Sequence of chain 1.A:
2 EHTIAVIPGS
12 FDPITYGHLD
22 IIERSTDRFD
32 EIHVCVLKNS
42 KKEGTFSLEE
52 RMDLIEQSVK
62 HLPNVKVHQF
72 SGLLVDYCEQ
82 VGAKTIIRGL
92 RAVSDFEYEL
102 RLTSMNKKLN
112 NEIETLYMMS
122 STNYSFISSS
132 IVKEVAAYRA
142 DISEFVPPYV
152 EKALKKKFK

Sequence of chain 1.B:
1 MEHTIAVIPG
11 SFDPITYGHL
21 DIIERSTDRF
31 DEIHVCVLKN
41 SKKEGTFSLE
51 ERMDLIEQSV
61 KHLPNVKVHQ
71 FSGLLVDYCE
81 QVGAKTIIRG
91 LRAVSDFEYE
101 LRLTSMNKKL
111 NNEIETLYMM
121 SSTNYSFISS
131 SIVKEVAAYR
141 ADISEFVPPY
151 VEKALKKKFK

The small molecule below binds the protein below.
Small molecule (SMILES): CCc1cc(Sc2ncc(C(=O)O)[nH]2)nc([C@H]2CCCC[C@@H]2C(=O)NCc2ccc(Cl)c(Cl)c2)n1

Binding-site contacts:
Ligand atom N35 contacts residue ARG89 of chain 1.A at 3.1 Å (salt-bridge).
Ligand atom C34 contacts residue TYR99 of chain 1.A at 3.1 Å (hydrophobic).
Ligand atom C33 contacts residue TYR99 of chain 1.A at 3.7 Å (hydrophobic).
Ligand atom C15 contacts residue GLU135 of chain 1.B at 3.7 Å.
Ligand atom C2 contacts residue LEU75 of chain 1.A at 3.4 Å (hydrophobic).
Ligand atom C25 contacts residue LEU38 of chain 1.A at 4.0 Å (hydrophobic).
Ligand atom C30 contacts residue TYR99 of chain 1.A at 3.3 Å (hydrophobic).
Ligand atom C26 contacts residue LEU75 of chain 1.A at 3.9 Å (hydrophobic).
Ligand atom CL8 contacts residue LEU38 of chain 1.A at 3.5 Å.
Ligand atom C33 contacts residue AGS1 of chain 1.G at 3.3 Å.
Ligand atom C12 contacts residue MET106 of chain 1.A at 3.6 Å (hydrophobic).
Ligand atom C2 contacts residue PRO9 of chain 1.A at 3.9 Å (hydrophobic).
Ligand atom C9 contacts residue ASN107 of chain 1.A at 3.8 Å.
Ligand atom N31 contacts residue TYR99 of chain 1.A at 3.8 Å.
Ligand atom C3 contacts residue LEU75 of chain 1.A at 4.0 Å (hydrophobic).
Ligand atom N35 contacts residue TYR99 of chain 1.A at 2.8 Å (h-bond).
Ligand atom O37 contacts residue AGS1 of chain 1.G at 3.2 Å (h-bond).
Ligand atom N8 contacts residue ASN107 of chain 1.A at 3.4 Å (h-bond).
Ligand atom C34 contacts residue ARG89 of chain 1.A at 3.2 Å.
Ligand atom O18 contacts residue LEU75 of chain 1.A at 3.1 Å (h-bond).
Ligand atom CL8 contacts residue GLY10 of chain 1.A at 3.8 Å.
Ligand atom CL8 contacts residue PRO9 of chain 1.A at 3.6 Å.
Ligand atom O37 contacts residue SER11 of chain 1.A at 2.6 Å (h-bond).
Ligand atom C24 contacts residue LEU38 of chain 1.A at 4.0 Å (hydrophobic).
Ligand atom C14 contacts residue LEU74 of chain 1.A at 3.9 Å (hydrophobic).
Ligand atom CL7 contacts residue PHE71 of chain 1.A at 3.8 Å.
Ligand atom O38 contacts residue AGS1 of chain 1.G at 2.1 Å (h-bond).
Ligand atom C36 contacts residue SER11 of chain 1.A at 3.6 Å.
Ligand atom C26 contacts residue GLY73 of chain 1.A at 3.5 Å.
Ligand atom CL7 contacts residue VAL37 of chain 1.A at 3.8 Å.
Ligand atom CL8 contacts residue CYS36 of chain 1.A at 3.0 Å.
Ligand atom C20 contacts residue GLY73 of chain 1.A at 3.8 Å.
Ligand atom C20 contacts residue TYR139 of chain 1.B at 3.6 Å (hydrophobic).
Ligand atom N19 contacts residue GLU135 of chain 1.B at 3.4 Å (salt-bridge).
Ligand atom C36 contacts residue AGS1 of chain 1.G at 2.8 Å.
Ligand atom C1 contacts residue ASN107 of chain 1.A at 3.5 Å.
Ligand atom C34 contacts residue AGS1 of chain 1.G at 3.7 Å.
Ligand atom O18 contacts residue LEU74 of chain 1.A at 3.8 Å.
Ligand atom CL8 contacts residue VAL37 of chain 1.A at 3.6 Å.
Ligand atom C11 contacts residue LEU103 of chain 1.A at 3.8 Å (hydrophobic).